Sequence of chain 1.E:
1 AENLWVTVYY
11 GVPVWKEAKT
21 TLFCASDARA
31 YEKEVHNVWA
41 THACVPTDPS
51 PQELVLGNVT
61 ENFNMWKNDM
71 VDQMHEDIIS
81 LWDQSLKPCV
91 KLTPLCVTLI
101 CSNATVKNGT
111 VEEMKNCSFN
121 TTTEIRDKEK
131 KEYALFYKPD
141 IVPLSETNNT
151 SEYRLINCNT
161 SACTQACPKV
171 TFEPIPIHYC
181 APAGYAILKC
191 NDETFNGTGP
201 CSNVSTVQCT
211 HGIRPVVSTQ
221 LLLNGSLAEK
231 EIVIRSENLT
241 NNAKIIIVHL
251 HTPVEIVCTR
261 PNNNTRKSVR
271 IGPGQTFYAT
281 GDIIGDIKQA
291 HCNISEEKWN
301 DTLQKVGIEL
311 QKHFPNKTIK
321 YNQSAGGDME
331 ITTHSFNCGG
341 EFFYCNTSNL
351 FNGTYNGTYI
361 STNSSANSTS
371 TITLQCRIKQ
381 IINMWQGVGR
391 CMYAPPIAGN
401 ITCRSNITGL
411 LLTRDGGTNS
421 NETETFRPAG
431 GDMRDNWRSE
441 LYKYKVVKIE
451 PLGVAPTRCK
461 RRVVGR

The protein below binds the small molecule below.
Small molecule (SMILES): CC(=O)N[C@H]1[C@H](O[C@H]2[C@H](O)[C@@H](NC(C)=O)CO[C@@H]2CO)O[C@H](CO)[C@@H](O[C@@H]2O[C@H](CO)[C@@H](O)[C@H](O)[C@@H]2O)[C@@H]1O

Binding-site contacts:
Ligand atom C3 contacts residue ASN191 of chain 1.E at 4.5 Å.
Ligand atom C8 contacts residue ASN203 of chain 1.E at 3.7 Å.
Ligand atom C1 contacts residue ASN203 of chain 1.E at 3.2 Å.
Ligand atom C7 contacts residue ASN191 of chain 1.E at 3.4 Å.
Ligand atom O5 contacts residue ASN203 of chain 1.E at 4.3 Å.
Ligand atom O5 contacts residue VAL55 of chain 1.E at 3.8 Å.
Ligand atom C8 contacts residue SER202 of chain 1.E at 4.4 Å.
Ligand atom C8 contacts residue ASP192 of chain 1.E at 3.9 Å.
Ligand atom O3 contacts residue ASN191 of chain 1.E at 3.8 Å.
Ligand atom C2 contacts residue ASN191 of chain 1.E at 3.9 Å.
Ligand atom O6 contacts residue GLU53 of chain 1.E at 2.6 Å (salt-bridge).
Ligand atom O7 contacts residue ASN203 of chain 1.E at 4.5 Å.
Ligand atom C2 contacts residue ASN203 of chain 1.E at 3.1 Å.
Ligand atom C8 contacts residue ASN191 of chain 1.E at 3.2 Å.
Ligand atom C1 contacts residue VAL55 of chain 1.E at 4.2 Å (hydrophobic).
Ligand atom C7 contacts residue ASN203 of chain 1.E at 3.8 Å.
Ligand atom N2 contacts residue ASN191 of chain 1.E at 2.8 Å (h-bond).
Ligand atom N2 contacts residue ASN203 of chain 1.E at 3.1 Å (h-bond).
Ligand atom C4 contacts residue VAL55 of chain 1.E at 4.2 Å (hydrophobic).
Ligand atom O6 contacts residue ASN191 of chain 1.E at 3.9 Å.
Ligand atom C6 contacts residue GLU53 of chain 1.E at 3.2 Å.